Binding-site contacts:
Ligand atom N2 contacts residue LEU100 of chain 1.A at 4.0 Å.
Ligand atom C7 contacts residue LEU151 of chain 1.A at 4.0 Å (hydrophobic).
Ligand atom C4 contacts residue MET98 of chain 1.A at 3.6 Å (hydrophobic).
Ligand atom C3 contacts residue SER164 of chain 1.A at 3.0 Å.
Ligand atom N2 contacts residue VAL82 of chain 1.A at 3.7 Å.
Ligand atom C4 contacts residue GLN99 of chain 1.A at 3.4 Å.
Ligand atom C1 contacts residue GLN99 of chain 1.A at 3.6 Å.
Ligand atom N1 contacts residue LEU100 of chain 1.A at 3.6 Å.
Ligand atom C1 contacts residue LEU100 of chain 1.A at 4.2 Å (hydrophobic).
Ligand atom N1 contacts residue VAL101 of chain 1.A at 3.1 Å (h-bond).
Ligand atom N contacts residue LEU100 of chain 1.A at 3.4 Å.
Ligand atom C1 contacts residue VAL101 of chain 1.A at 4.0 Å (hydrophobic).
Ligand atom C2 contacts residue ALA50 of chain 1.A at 3.7 Å (hydrophobic).
Ligand atom N1 contacts residue ALA50 of chain 1.A at 3.9 Å.
Ligand atom C contacts residue LEU151 of chain 1.A at 4.0 Å (hydrophobic).
Ligand atom C8 contacts residue LEU29 of chain 1.A at 3.2 Å (hydrophobic).
Ligand atom C4 contacts residue ALA50 of chain 1.A at 3.6 Å (hydrophobic).
Ligand atom C1 contacts residue ALA50 of chain 1.A at 3.4 Å (hydrophobic).
Ligand atom C contacts residue VAL101 of chain 1.A at 3.8 Å (hydrophobic).
Ligand atom C4 contacts residue VAL82 of chain 1.A at 3.8 Å (hydrophobic).
Ligand atom C9 contacts residue LEU29 of chain 1.A at 3.2 Å (hydrophobic).
Ligand atom C4 contacts residue SER164 of chain 1.A at 3.3 Å.
Ligand atom C10 contacts residue VAL37 of chain 1.A at 4.0 Å (hydrophobic).
Ligand atom C10 contacts residue LEU29 of chain 1.A at 4.0 Å (hydrophobic).
Ligand atom N2 contacts residue VAL101 of chain 1.A at 4.2 Å.
Ligand atom C6 contacts residue LEU29 of chain 1.A at 3.8 Å (hydrophobic).
Ligand atom N2 contacts residue GLN99 of chain 1.A at 2.5 Å (h-bond).
Ligand atom C3 contacts residue MET98 of chain 1.A at 3.6 Å (hydrophobic).
Ligand atom C contacts residue LEU100 of chain 1.A at 3.6 Å (hydrophobic).
Ligand atom C3 contacts residue ALA50 of chain 1.A at 3.8 Å (hydrophobic).
Ligand atom N1 contacts residue GLN99 of chain 1.A at 3.9 Å.
Ligand atom C7 contacts residue LEU29 of chain 1.A at 3.7 Å (hydrophobic).
Ligand atom N2 contacts residue MET98 of chain 1.A at 4.3 Å.
Ligand atom N contacts residue VAL101 of chain 1.A at 2.8 Å (h-bond).
Ligand atom C contacts residue LEU29 of chain 1.A at 4.1 Å (hydrophobic).
Ligand atom C2 contacts residue SER164 of chain 1.A at 4.0 Å.
Ligand atom C6 contacts residue LEU151 of chain 1.A at 3.9 Å (hydrophobic).
Ligand atom C5 contacts residue LEU29 of chain 1.A at 4.2 Å (hydrophobic).
Ligand atom N2 contacts residue ALA50 of chain 1.A at 3.4 Å.
Ligand atom N contacts residue LEU151 of chain 1.A at 4.2 Å.

Sequence of chain 1.A:
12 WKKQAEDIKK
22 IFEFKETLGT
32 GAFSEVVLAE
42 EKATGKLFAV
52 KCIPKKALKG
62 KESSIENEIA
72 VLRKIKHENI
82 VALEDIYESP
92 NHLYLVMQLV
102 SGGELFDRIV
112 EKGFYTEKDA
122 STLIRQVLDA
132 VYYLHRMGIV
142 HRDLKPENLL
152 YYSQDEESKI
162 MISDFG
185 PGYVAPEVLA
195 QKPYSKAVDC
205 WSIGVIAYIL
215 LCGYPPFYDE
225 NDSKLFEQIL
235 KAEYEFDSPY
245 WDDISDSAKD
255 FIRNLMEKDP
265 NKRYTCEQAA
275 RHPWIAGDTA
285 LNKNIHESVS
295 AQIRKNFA

This small molecule binds to this protein.
Small molecule (SMILES): Nc1nc2[nH]ccc2c2ccccc12